Sequence of chain 1.B:
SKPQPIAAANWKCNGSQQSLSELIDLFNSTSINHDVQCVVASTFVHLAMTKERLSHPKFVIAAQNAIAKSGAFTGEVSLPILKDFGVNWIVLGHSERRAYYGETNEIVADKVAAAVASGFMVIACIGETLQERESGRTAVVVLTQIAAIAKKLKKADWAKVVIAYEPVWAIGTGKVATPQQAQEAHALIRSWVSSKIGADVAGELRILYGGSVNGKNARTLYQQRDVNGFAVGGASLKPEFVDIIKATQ

The protein below binds the small molecule below.
Small molecule (SMILES): O=C(O)COP(=O)(O)O

Binding-site contacts:
Ligand atom C1 contacts residue HIS95 of chain 1.B at 3.4 Å.
Ligand atom O1 contacts residue GLU167 of chain 1.B at 2.8 Å (salt-bridge).
Ligand atom O2P contacts residue VAL233 of chain 1.B at 4.2 Å.
Ligand atom C1 contacts residue GLU167 of chain 1.B at 3.3 Å.
Ligand atom O2P contacts residue VAL214 of chain 1.B at 4.0 Å.
Ligand atom O1P contacts residue LYS13 of chain 1.B at 3.5 Å (salt-bridge).
Ligand atom O1P contacts residue GLY173 of chain 1.B at 4.3 Å.
Ligand atom O1 contacts residue LYS13 of chain 1.B at 4.2 Å.
Ligand atom C1 contacts residue GLY234 of chain 1.B at 4.2 Å.
Ligand atom O3P contacts residue ALA171 of chain 1.B at 3.7 Å.
Ligand atom O2 contacts residue GLU167 of chain 1.B at 4.0 Å.
Ligand atom C2 contacts residue GLU167 of chain 1.B at 3.8 Å.
Ligand atom O1 contacts residue ALA232 of chain 1.B at 4.1 Å.
Ligand atom O1P contacts residue ILE172 of chain 1.B at 3.7 Å.
Ligand atom C2 contacts residue VAL233 of chain 1.B at 4.1 Å (hydrophobic).
Ligand atom O2P contacts residue GLY235 of chain 1.B at 3.7 Å.
Ligand atom O2P contacts residue GLY234 of chain 1.B at 3.1 Å (h-bond).
Ligand atom P contacts residue GLY173 of chain 1.B at 3.8 Å.
Ligand atom O1 contacts residue ASN11 of chain 1.B at 3.8 Å.
Ligand atom P contacts residue GLY235 of chain 1.B at 3.7 Å.
Ligand atom O3P contacts residue ILE172 of chain 1.B at 3.4 Å.
Ligand atom O2 contacts residue HIS95 of chain 1.B at 2.7 Å (h-bond).
Ligand atom O4P contacts residue GLY234 of chain 1.B at 3.5 Å.
Ligand atom C2 contacts residue LYS13 of chain 1.B at 4.2 Å.
Ligand atom C2 contacts residue GLY212 of chain 1.B at 4.2 Å.
Ligand atom C2 contacts residue ALA232 of chain 1.B at 3.9 Å (hydrophobic).
Ligand atom C2 contacts residue GLY234 of chain 1.B at 3.3 Å.
Ligand atom O3P contacts residue SER213 of chain 1.B at 3.0 Å (h-bond).
Ligand atom O2 contacts residue LYS13 of chain 1.B at 2.9 Å (salt-bridge).
Ligand atom O4P contacts residue GLY235 of chain 1.B at 2.7 Å (h-bond).
Ligand atom O3P contacts residue GLY173 of chain 1.B at 2.5 Å (h-bond).
Ligand atom O2 contacts residue ILE172 of chain 1.B at 3.5 Å.
Ligand atom O2P contacts residue SER213 of chain 1.B at 3.4 Å (h-bond).
Ligand atom P contacts residue GLY234 of chain 1.B at 3.7 Å.
Ligand atom P contacts residue SER213 of chain 1.B at 3.8 Å.
Ligand atom O1P contacts residue GLY234 of chain 1.B at 3.7 Å.
Ligand atom O3P contacts residue GLY212 of chain 1.B at 3.9 Å.
Ligand atom O1 contacts residue HIS95 of chain 1.B at 3.2 Å (h-bond).
Ligand atom C1 contacts residue LYS13 of chain 1.B at 3.7 Å.
Ligand atom O4P contacts residue GLY173 of chain 1.B at 4.0 Å.